Sequence of chain 1.A:
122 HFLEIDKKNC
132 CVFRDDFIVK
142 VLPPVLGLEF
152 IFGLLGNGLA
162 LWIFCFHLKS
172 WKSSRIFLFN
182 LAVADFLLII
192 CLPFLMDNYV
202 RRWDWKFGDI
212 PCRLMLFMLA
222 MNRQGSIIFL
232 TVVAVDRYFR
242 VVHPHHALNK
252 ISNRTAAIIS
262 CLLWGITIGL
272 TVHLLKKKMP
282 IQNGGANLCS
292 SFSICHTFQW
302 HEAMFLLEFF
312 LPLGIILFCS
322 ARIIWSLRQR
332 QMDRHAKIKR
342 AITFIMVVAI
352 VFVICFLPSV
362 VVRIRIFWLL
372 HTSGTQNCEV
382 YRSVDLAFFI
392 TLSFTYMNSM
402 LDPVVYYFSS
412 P

Binding-site contacts:
Ligand atom N contacts residue LEU393 of chain 1.A at 4.1 Å.
Ligand atom C5 contacts residue LEU196 of chain 1.A at 4.3 Å (hydrophobic).
Ligand atom C4 contacts residue PHE293 of chain 1.A at 3.9 Å (hydrophobic).
Ligand atom C1 contacts residue LEU196 of chain 1.A at 4.0 Å (hydrophobic).
Ligand atom C3 contacts residue PHE293 of chain 1.A at 4.1 Å (hydrophobic).
Ligand atom C5 contacts residue SER292 of chain 1.A at 4.4 Å.
Ligand atom N contacts residue LEU196 of chain 1.A at 3.8 Å.
Ligand atom C2 contacts residue LEU393 of chain 1.A at 3.9 Å (hydrophobic).
Ligand atom C1 contacts residue TYR397 of chain 1.A at 3.2 Å (hydrophobic).
Ligand atom N contacts residue TYR200 of chain 1.A at 3.0 Å (h-bond).
Ligand atom O2 contacts residue TYR397 of chain 1.A at 2.3 Å (h-bond).
Ligand atom O1 contacts residue TYR397 of chain 1.A at 4.1 Å.
Ligand atom O2 contacts residue ARG224 of chain 1.A at 2.4 Å (salt-bridge).
Ligand atom C4 contacts residue SER291 of chain 1.A at 3.5 Å.
Ligand atom C2 contacts residue LEU220 of chain 1.A at 4.1 Å (hydrophobic).
Ligand atom C3 contacts residue SER292 of chain 1.A at 3.2 Å.
Ligand atom C6 contacts residue LEU220 of chain 1.A at 4.0 Å (hydrophobic).
Ligand atom O1 contacts residue SER292 of chain 1.A at 3.9 Å.
Ligand atom C6 contacts residue ARG224 of chain 1.A at 3.0 Å.
Ligand atom C6 contacts residue PHE293 of chain 1.A at 4.4 Å (hydrophobic).
Ligand atom O2 contacts residue LEU220 of chain 1.A at 4.4 Å.
Ligand atom O2 contacts residue LEU393 of chain 1.A at 4.0 Å.
Ligand atom C6 contacts residue TYR397 of chain 1.A at 3.2 Å (hydrophobic).
Ligand atom O1 contacts residue LEU220 of chain 1.A at 3.7 Å.
Ligand atom C3 contacts residue LEU393 of chain 1.A at 4.4 Å (hydrophobic).
Ligand atom C6 contacts residue LEU393 of chain 1.A at 4.3 Å (hydrophobic).
Ligand atom O1 contacts residue ALA221 of chain 1.A at 4.4 Å.
Ligand atom C1 contacts residue LEU220 of chain 1.A at 4.1 Å (hydrophobic).
Ligand atom C2 contacts residue TYR397 of chain 1.A at 3.6 Å (hydrophobic).
Ligand atom C5 contacts residue SER291 of chain 1.A at 3.8 Å.
Ligand atom C2 contacts residue ARG224 of chain 1.A at 4.4 Å.
Ligand atom C1 contacts residue LEU393 of chain 1.A at 3.8 Å (hydrophobic).
Ligand atom O1 contacts residue ARG224 of chain 1.A at 2.4 Å (salt-bridge).
Ligand atom C1 contacts residue TYR200 of chain 1.A at 3.8 Å (hydrophobic).
Ligand atom N contacts residue TYR397 of chain 1.A at 4.4 Å.
Ligand atom C5 contacts residue TYR200 of chain 1.A at 3.9 Å (hydrophobic).
Ligand atom C4 contacts residue SER292 of chain 1.A at 3.3 Å.
Ligand atom C2 contacts residue SER292 of chain 1.A at 4.3 Å.
Ligand atom C5 contacts residue TRP204 of chain 1.A at 4.3 Å (hydrophobic).
Ligand atom C2 contacts residue PHE293 of chain 1.A at 4.4 Å (hydrophobic).

This protein binds this small molecule.
Small molecule (SMILES): O=C(O)c1cccnc1